Sequence of chain 1.A:
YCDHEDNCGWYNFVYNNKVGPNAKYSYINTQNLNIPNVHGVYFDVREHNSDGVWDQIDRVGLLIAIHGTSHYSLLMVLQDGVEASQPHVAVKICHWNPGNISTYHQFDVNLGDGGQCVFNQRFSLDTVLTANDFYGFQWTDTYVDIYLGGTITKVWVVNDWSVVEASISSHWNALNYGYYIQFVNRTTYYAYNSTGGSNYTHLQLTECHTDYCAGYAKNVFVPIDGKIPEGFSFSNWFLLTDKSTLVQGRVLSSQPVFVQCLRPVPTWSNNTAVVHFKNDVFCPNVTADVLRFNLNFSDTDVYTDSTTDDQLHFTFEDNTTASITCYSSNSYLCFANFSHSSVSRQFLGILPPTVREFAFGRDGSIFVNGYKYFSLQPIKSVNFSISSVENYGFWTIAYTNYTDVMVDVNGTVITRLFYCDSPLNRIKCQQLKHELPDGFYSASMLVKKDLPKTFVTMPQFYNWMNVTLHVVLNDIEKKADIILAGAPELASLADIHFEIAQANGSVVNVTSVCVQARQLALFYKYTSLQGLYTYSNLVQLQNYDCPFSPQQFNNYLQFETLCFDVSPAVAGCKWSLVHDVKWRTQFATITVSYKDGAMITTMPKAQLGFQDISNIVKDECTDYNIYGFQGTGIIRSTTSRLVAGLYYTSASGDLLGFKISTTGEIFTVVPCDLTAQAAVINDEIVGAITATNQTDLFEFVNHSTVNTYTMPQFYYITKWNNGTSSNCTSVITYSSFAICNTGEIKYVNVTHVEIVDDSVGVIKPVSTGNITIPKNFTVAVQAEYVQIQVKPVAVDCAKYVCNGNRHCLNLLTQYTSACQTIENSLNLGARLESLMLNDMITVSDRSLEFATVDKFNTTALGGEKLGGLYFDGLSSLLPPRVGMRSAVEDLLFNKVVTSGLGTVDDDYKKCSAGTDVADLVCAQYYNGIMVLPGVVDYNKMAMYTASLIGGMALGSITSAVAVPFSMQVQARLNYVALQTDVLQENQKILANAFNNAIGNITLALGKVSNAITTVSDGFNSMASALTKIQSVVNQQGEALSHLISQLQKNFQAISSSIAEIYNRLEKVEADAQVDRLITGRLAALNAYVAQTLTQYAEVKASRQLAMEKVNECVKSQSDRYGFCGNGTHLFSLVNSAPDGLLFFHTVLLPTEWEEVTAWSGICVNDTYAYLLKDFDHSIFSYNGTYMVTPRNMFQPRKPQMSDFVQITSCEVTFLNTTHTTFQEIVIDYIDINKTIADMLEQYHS

Binding-site contacts:
Ligand atom C2 contacts residue ASN826 of chain 1.A at 2.5 Å.
Ligand atom C3 contacts residue VAL959 of chain 1.C at 4.2 Å (hydrophobic).
Ligand atom N2 contacts residue ASN826 of chain 1.A at 2.9 Å (h-bond).
Ligand atom O6 contacts residue HIS829 of chain 1.A at 3.3 Å.
Ligand atom C5 contacts residue MAN1 of chain 1.BC at 3.6 Å.
Ligand atom C1 contacts residue MAN1 of chain 1.BC at 3.5 Å.
Ligand atom C6 contacts residue ASP922 of chain 1.C at 4.5 Å.
Ligand atom C4 contacts residue MAN1 of chain 1.BC at 3.6 Å.
Ligand atom C6 contacts residue HIS829 of chain 1.A at 4.4 Å.
Ligand atom C4 contacts residue VAL959 of chain 1.C at 4.4 Å (hydrophobic).
Ligand atom C8 contacts residue LEU925 of chain 1.C at 4.0 Å (hydrophobic).
Ligand atom C2 contacts residue MAN1 of chain 1.BC at 3.6 Å.
Ligand atom O3 contacts residue VAL959 of chain 1.C at 4.1 Å.
Ligand atom C6 contacts residue MET1020 of chain 1.C at 3.5 Å (hydrophobic).
Ligand atom C3 contacts residue ASN826 of chain 1.A at 3.8 Å.
Ligand atom C8 contacts residue ASN826 of chain 1.A at 3.2 Å.
Ligand atom O4 contacts residue MAN1 of chain 1.BC at 4.4 Å.
Ligand atom C7 contacts residue ASN826 of chain 1.A at 3.2 Å.
Ligand atom C6 contacts residue MAN1 of chain 1.BC at 4.3 Å.
Ligand atom O4 contacts residue VAL959 of chain 1.C at 3.5 Å.
Ligand atom C8 contacts residue MET1020 of chain 1.C at 4.2 Å (hydrophobic).
Ligand atom C8 contacts residue VAL959 of chain 1.C at 4.3 Å (hydrophobic).
Ligand atom O4 contacts residue MAN1 of chain 1.BC at 3.7 Å.
Ligand atom C5 contacts residue MET1020 of chain 1.C at 4.4 Å (hydrophobic).
Ligand atom O7 contacts residue TYR824 of chain 1.A at 4.3 Å.
Ligand atom N2 contacts residue TYR824 of chain 1.A at 4.5 Å.
Ligand atom O5 contacts residue ASN826 of chain 1.A at 2.4 Å (h-bond).
Ligand atom O5 contacts residue HIS829 of chain 1.A at 4.0 Å.
Ligand atom C5 contacts residue ASN826 of chain 1.A at 3.7 Å.
Ligand atom C4 contacts residue ASN826 of chain 1.A at 4.2 Å.
Ligand atom O6 contacts residue MAN1 of chain 1.BC at 3.2 Å (h-bond).
Ligand atom O7 contacts residue ASN826 of chain 1.A at 4.2 Å.
Ligand atom O6 contacts residue ASP922 of chain 1.C at 3.2 Å (salt-bridge).
Ligand atom O2 contacts residue MAN1 of chain 1.BC at 2.5 Å (h-bond).
Ligand atom C6 contacts residue MAN1 of chain 1.BC at 3.2 Å.
Ligand atom C1 contacts residue ASN826 of chain 1.A at 1.4 Å.
Ligand atom O5 contacts residue MAN1 of chain 1.BC at 2.9 Å (h-bond).

Sequence of chain 1.C:
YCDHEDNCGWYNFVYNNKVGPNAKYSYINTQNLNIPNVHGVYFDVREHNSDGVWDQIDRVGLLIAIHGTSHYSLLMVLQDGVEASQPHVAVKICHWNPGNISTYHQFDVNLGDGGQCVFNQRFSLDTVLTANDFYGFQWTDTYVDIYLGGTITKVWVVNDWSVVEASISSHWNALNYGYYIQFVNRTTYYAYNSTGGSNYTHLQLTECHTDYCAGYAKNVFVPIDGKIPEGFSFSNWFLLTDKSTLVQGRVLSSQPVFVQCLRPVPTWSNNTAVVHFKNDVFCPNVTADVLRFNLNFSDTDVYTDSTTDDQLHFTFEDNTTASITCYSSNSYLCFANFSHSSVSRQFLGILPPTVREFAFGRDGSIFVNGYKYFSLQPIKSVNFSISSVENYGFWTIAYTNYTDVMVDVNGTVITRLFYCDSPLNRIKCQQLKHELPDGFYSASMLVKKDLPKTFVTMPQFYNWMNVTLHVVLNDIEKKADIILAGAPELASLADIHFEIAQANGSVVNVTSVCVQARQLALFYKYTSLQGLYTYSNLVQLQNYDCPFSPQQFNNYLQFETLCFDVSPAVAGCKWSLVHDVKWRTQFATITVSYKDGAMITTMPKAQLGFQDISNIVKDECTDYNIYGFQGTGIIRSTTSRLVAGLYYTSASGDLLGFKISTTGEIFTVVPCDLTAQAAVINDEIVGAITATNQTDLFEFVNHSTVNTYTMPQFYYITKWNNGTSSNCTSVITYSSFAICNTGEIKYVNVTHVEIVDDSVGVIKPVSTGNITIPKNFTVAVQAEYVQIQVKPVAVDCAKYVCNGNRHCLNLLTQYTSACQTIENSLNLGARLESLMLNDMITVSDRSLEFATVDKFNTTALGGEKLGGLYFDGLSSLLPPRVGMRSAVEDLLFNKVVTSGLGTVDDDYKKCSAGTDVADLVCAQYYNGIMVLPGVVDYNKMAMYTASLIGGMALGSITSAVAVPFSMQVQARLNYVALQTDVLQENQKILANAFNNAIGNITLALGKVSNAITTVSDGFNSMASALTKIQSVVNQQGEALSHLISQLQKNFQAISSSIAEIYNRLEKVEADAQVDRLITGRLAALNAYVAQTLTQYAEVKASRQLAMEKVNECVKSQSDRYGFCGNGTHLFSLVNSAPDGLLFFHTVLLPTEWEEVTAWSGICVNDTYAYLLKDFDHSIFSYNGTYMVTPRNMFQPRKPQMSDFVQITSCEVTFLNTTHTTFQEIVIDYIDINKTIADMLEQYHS

A small-molecule ligand and the protein it binds are described below.
Small molecule (SMILES): CC(=O)N[C@H]1[C@H](O[C@H]2[C@H](O)[C@@H](NC(C)=O)CO[C@@H]2CO)O[C@H](CO)[C@@H](O[C@@H]2O[C@H](CO[C@H]3O[C@H](CO)[C@@H](O)[C@H](O)[C@@H]3O)[C@@H](O)[C@H](O)[C@@H]2O)[C@@H]1O